Sequence of chain 1.C:
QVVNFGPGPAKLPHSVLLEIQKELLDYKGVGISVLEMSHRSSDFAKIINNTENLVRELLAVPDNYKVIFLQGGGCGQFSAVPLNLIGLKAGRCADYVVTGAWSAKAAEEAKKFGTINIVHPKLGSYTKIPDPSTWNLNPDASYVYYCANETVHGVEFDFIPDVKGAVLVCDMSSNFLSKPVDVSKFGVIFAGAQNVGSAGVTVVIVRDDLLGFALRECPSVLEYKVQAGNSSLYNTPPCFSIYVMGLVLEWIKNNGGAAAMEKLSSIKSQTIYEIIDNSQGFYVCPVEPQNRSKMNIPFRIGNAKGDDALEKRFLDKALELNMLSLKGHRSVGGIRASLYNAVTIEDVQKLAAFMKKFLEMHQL

This protein binds this small molecule.
Small molecule (SMILES): N[C@@H](COP(=O)(O)O)C(=O)O

Binding-site contacts:
Ligand atom OXT contacts residue THR151 of chain 1.C at 3.0 Å.
Ligand atom O1P contacts residue TRP102 of chain 1.C at 4.3 Å.
Ligand atom O1P contacts residue THR237 of chain 1.A at 4.5 Å.
Ligand atom P contacts residue TRP102 of chain 1.C at 4.2 Å.
Ligand atom OXT contacts residue VAL152 of chain 1.C at 4.3 Å.
Ligand atom OXT contacts residue ARG337 of chain 1.C at 3.5 Å (salt-bridge).
Ligand atom O1P contacts residue HIS39 of chain 1.A at 3.0 Å (h-bond).
Ligand atom O3P contacts residue HIS39 of chain 1.A at 3.1 Å (h-bond).
Ligand atom CA contacts residue PRO7 of chain 1.C at 4.3 Å (hydrophobic).
Ligand atom O2P contacts residue TRP102 of chain 1.C at 3.8 Å.
Ligand atom O3P contacts residue ARG331 of chain 1.C at 3.1 Å (salt-bridge).
Ligand atom N contacts residue GLY8 of chain 1.C at 4.0 Å.
Ligand atom O2P contacts residue ARG331 of chain 1.C at 2.7 Å (salt-bridge).
Ligand atom N contacts residue TRP102 of chain 1.C at 3.8 Å.
Ligand atom CB contacts residue HIS39 of chain 1.A at 3.8 Å.
Ligand atom O3P contacts residue ARG40 of chain 1.A at 3.0 Å (salt-bridge).
Ligand atom P contacts residue HIS39 of chain 1.A at 3.5 Å.
Ligand atom C contacts residue LLP195 of chain 1.C at 4.1 Å.
Ligand atom O contacts residue PRO7 of chain 1.C at 3.5 Å.
Ligand atom OXT contacts residue TRP102 of chain 1.C at 3.7 Å.
Ligand atom CA contacts residue GLY8 of chain 1.C at 3.6 Å.
Ligand atom O contacts residue ARG337 of chain 1.C at 2.9 Å (salt-bridge).
Ligand atom N contacts residue LLP195 of chain 1.C at 2.2 Å.
Ligand atom OXT contacts residue LLP195 of chain 1.C at 3.5 Å.
Ligand atom OG contacts residue TRP102 of chain 1.C at 3.6 Å.
Ligand atom O contacts residue HIS330 of chain 1.C at 3.7 Å.
Ligand atom O2P contacts residue HIS330 of chain 1.C at 3.4 Å (h-bond).
Ligand atom CA contacts residue LLP195 of chain 1.C at 3.6 Å.
Ligand atom C contacts residue THR151 of chain 1.C at 3.9 Å.
Ligand atom O contacts residue THR151 of chain 1.C at 4.4 Å.
Ligand atom C contacts residue ARG337 of chain 1.C at 3.6 Å.
Ligand atom CB contacts residue GLY8 of chain 1.C at 3.8 Å.
Ligand atom O1P contacts residue ARG40 of chain 1.A at 3.4 Å (salt-bridge).
Ligand atom C contacts residue TRP102 of chain 1.C at 4.3 Å (hydrophobic).
Ligand atom P contacts residue ARG331 of chain 1.C at 3.5 Å.
Ligand atom OG contacts residue HIS39 of chain 1.A at 4.2 Å.
Ligand atom P contacts residue ARG40 of chain 1.A at 3.8 Å.
Ligand atom P contacts residue HIS330 of chain 1.C at 4.3 Å.
Ligand atom O2P contacts residue ARG40 of chain 1.A at 4.1 Å.
Ligand atom C contacts residue PRO7 of chain 1.C at 3.9 Å (hydrophobic).

Sequence of chain 1.A:
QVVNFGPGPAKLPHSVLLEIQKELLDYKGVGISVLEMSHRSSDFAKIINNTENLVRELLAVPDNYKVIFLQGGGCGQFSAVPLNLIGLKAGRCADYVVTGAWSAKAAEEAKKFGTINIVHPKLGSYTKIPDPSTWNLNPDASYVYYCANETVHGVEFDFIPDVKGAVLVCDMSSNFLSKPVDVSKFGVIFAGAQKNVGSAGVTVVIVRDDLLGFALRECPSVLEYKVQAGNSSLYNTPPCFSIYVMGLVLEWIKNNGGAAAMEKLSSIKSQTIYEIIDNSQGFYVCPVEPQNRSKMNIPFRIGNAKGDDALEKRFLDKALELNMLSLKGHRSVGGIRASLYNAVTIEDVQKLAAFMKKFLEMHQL